Binding-site contacts:
Ligand atom O1 contacts residue PHE87 of chain 8.A at 3.8 Å.
Ligand atom C1 contacts residue PHE87 of chain 8.A at 4.4 Å (hydrophobic).
Ligand atom C2 contacts residue PHE87 of chain 8.A at 4.4 Å (hydrophobic).
Ligand atom O2 contacts residue VAL88 of chain 8.A at 4.4 Å.
Ligand atom C2 contacts residue TYR16 of chain 8.A at 4.0 Å (hydrophobic).
Ligand atom C1 contacts residue TRP84 of chain 8.A at 3.7 Å (hydrophobic).
Ligand atom N1 contacts residue TYR16 of chain 8.A at 2.6 Å (h-bond).
Ligand atom O3 contacts residue TRP84 of chain 8.A at 4.3 Å.
Ligand atom O3 contacts residue TYR16 of chain 8.A at 4.1 Å.
Ligand atom N1 contacts residue GLN38 of chain 8.A at 3.9 Å.
Ligand atom C2 contacts residue TRP84 of chain 8.A at 4.1 Å (hydrophobic).
Ligand atom O1 contacts residue TYR16 of chain 8.A at 3.9 Å.
Ligand atom O2 contacts residue PHE26 of chain 8.A at 4.2 Å.
Ligand atom O3 contacts residue GLN98 of chain 8.A at 4.3 Å.
Ligand atom O1 contacts residue TYR48 of chain 8.A at 4.5 Å.
Ligand atom O3 contacts residue ILE95 of chain 8.A at 4.0 Å.
Ligand atom N1 contacts residue TRP84 of chain 8.A at 3.7 Å.
Ligand atom C1 contacts residue TYR16 of chain 8.A at 3.5 Å (hydrophobic).
Ligand atom O1 contacts residue TYR30 of chain 8.A at 4.2 Å.
Ligand atom O1 contacts residue TRP84 of chain 8.A at 3.6 Å.
Ligand atom C2 contacts residue ILE95 of chain 8.A at 4.0 Å (hydrophobic).
Ligand atom O2 contacts residue PHE87 of chain 8.A at 3.8 Å.
Ligand atom O2 contacts residue ILE95 of chain 8.A at 3.7 Å.
Ligand atom O1 contacts residue PHE26 of chain 8.A at 3.9 Å.
Ligand atom C2 contacts residue VAL88 of chain 8.A at 4.4 Å (hydrophobic).
Ligand atom O3 contacts residue VAL88 of chain 8.A at 4.2 Å.
Ligand atom O1 contacts residue GLN38 of chain 8.A at 4.4 Å.

A protein and the small-molecule ligand that binds it are described below.
Small molecule (SMILES): NC(=O)C(=O)O

Sequence of chain 8.A:
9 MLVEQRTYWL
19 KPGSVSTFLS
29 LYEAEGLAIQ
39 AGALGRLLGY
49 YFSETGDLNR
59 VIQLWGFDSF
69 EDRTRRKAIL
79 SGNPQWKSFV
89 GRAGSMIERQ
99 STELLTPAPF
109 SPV